A protein and the small-molecule ligand that binds it are described below.
Small molecule (SMILES): O=C1c2cccc(O)c2C(=O)c2c(O)cc(O)cc21

Sequence of chain 1.A:
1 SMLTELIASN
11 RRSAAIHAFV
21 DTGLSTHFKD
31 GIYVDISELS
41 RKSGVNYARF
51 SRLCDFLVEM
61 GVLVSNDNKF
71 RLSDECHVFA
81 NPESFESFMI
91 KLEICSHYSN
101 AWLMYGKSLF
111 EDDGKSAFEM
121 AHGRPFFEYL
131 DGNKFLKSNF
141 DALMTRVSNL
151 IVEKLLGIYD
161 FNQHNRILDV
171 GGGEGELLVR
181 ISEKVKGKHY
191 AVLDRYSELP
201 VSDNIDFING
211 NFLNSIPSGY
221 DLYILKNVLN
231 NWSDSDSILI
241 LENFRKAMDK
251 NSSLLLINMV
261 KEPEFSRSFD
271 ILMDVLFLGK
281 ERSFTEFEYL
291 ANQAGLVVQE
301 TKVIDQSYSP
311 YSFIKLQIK

Binding-site contacts:
Ligand atom C12 contacts residue TYR98 of chain 1.A at 3.8 Å (hydrophobic).
Ligand atom C6 contacts residue VAL147 of chain 1.A at 3.9 Å (hydrophobic).
Ligand atom C7 contacts residue MET144 of chain 1.A at 3.6 Å (hydrophobic).
Ligand atom O17 contacts residue ASN227 of chain 1.A at 3.4 Å.
Ligand atom O18 contacts residue PHE277 of chain 1.A at 3.8 Å.
Ligand atom O17 contacts residue MET259 of chain 1.A at 4.0 Å.
Ligand atom C9 contacts residue PHE269 of chain 1.A at 4.0 Å (hydrophobic).
Ligand atom C1 contacts residue TYR311 of chain 1.A at 3.5 Å (hydrophobic).
Ligand atom C1 contacts residue ASN227 of chain 1.A at 3.7 Å.
Ligand atom C3 contacts residue MET144 of chain 1.A at 3.7 Å (hydrophobic).
Ligand atom O18 contacts residue PHE140 of chain 1.A at 3.5 Å.
Ligand atom O16 contacts residue PHE85 of chain 1.A at 3.8 Å.
Ligand atom O15 contacts residue MET144 of chain 1.A at 3.9 Å.
Ligand atom C6 contacts residue TYR308 of chain 1.A at 3.6 Å (hydrophobic).
Ligand atom C13 contacts residue PHE140 of chain 1.A at 4.0 Å (hydrophobic).
Ligand atom O19 contacts residue TYR98 of chain 1.A at 3.1 Å (h-bond).
Ligand atom C13 contacts residue TYR98 of chain 1.A at 3.7 Å (hydrophobic).
Ligand atom O16 contacts residue LEU143 of chain 1.A at 3.7 Å.
Ligand atom O15 contacts residue ASN230 of chain 1.A at 3.7 Å.
Ligand atom C4 contacts residue LEU143 of chain 1.A at 4.0 Å (hydrophobic).
Ligand atom C2 contacts residue MET259 of chain 1.A at 3.6 Å (hydrophobic).
Ligand atom C8 contacts residue MET144 of chain 1.A at 3.9 Å (hydrophobic).
Ligand atom C6 contacts residue TYR311 of chain 1.A at 3.9 Å (hydrophobic).
Ligand atom O19 contacts residue LEU272 of chain 1.A at 3.9 Å.
Ligand atom C13 contacts residue LEU276 of chain 1.A at 4.0 Å (hydrophobic).
Ligand atom C8 contacts residue PHE269 of chain 1.A at 3.8 Å (hydrophobic).
Ligand atom C7 contacts residue PHE269 of chain 1.A at 3.7 Å (hydrophobic).
Ligand atom C14 contacts residue MET273 of chain 1.A at 3.9 Å (hydrophobic).
Ligand atom O17 contacts residue ASN230 of chain 1.A at 3.9 Å.
Ligand atom C10 contacts residue LEU143 of chain 1.A at 3.8 Å (hydrophobic).
Ligand atom O16 contacts residue MET89 of chain 1.A at 4.0 Å.
Ligand atom C11 contacts residue LEU143 of chain 1.A at 3.9 Å (hydrophobic).
Ligand atom C12 contacts residue LEU272 of chain 1.A at 3.9 Å (hydrophobic).
Ligand atom C1 contacts residue MET259 of chain 1.A at 3.4 Å (hydrophobic).
Ligand atom C14 contacts residue PHE140 of chain 1.A at 3.8 Å (hydrophobic).
Ligand atom C3 contacts residue MET259 of chain 1.A at 4.0 Å (hydrophobic).
Ligand atom O15 contacts residue PHE269 of chain 1.A at 3.7 Å.
Ligand atom C3 contacts residue PHE269 of chain 1.A at 3.9 Å (hydrophobic).
Ligand atom C6 contacts residue MET259 of chain 1.A at 3.7 Å (hydrophobic).
Ligand atom O18 contacts residue MET273 of chain 1.A at 3.5 Å.